Sequence of chain 1.B:
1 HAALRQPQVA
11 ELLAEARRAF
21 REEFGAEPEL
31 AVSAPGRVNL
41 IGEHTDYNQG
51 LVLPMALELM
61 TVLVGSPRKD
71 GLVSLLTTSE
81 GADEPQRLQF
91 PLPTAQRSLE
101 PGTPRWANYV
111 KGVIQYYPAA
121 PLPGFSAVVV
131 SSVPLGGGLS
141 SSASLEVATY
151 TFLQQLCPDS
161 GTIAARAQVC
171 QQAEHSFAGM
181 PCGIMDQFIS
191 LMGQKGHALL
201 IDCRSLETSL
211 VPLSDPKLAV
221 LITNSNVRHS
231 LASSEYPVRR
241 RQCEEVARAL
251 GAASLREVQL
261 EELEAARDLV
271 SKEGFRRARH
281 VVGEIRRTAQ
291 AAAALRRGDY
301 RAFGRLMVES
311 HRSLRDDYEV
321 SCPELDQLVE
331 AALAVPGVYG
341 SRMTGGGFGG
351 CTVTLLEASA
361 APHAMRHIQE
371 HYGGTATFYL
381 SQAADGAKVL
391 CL

This small molecule binds to this protein.
Small molecule (SMILES): OC[C@H]1O[C@@H](O)[C@H](O)[C@@H](O)[C@H]1O

Binding-site contacts:
Ligand atom C2 contacts residue CYS182 of chain 1.B at 4.3 Å (hydrophobic).
Ligand atom O3 contacts residue GLY183 of chain 1.B at 2.9 Å (h-bond).
Ligand atom O4 contacts residue GLY183 of chain 1.B at 4.2 Å.
Ligand atom O1 contacts residue ARG37 of chain 1.B at 4.3 Å.
Ligand atom C6 contacts residue GLY345 of chain 1.B at 4.0 Å.
Ligand atom C4 contacts residue ASP46 of chain 1.B at 3.2 Å.
Ligand atom O6 contacts residue HIS44 of chain 1.B at 2.6 Å (h-bond).
Ligand atom O1 contacts residue ASP186 of chain 1.B at 4.3 Å.
Ligand atom C3 contacts residue TYR236 of chain 1.B at 3.8 Å (hydrophobic).
Ligand atom O6 contacts residue GLY42 of chain 1.B at 4.1 Å.
Ligand atom C5 contacts residue GLY345 of chain 1.B at 4.3 Å.
Ligand atom O5 contacts residue GLY345 of chain 1.B at 3.7 Å.
Ligand atom O4 contacts residue ASP46 of chain 1.B at 3.0 Å (salt-bridge).
Ligand atom O4 contacts residue TYR236 of chain 1.B at 2.5 Å (h-bond).
Ligand atom C4 contacts residue TYR236 of chain 1.B at 3.7 Å (hydrophobic).
Ligand atom O3 contacts residue ASP46 of chain 1.B at 2.6 Å (salt-bridge).
Ligand atom C3 contacts residue ASP46 of chain 1.B at 3.4 Å.
Ligand atom O3 contacts residue CYS182 of chain 1.B at 3.9 Å.
Ligand atom O6 contacts residue GLU43 of chain 1.B at 2.4 Å (salt-bridge).
Ligand atom C1 contacts residue GLY346 of chain 1.B at 3.8 Å.
Ligand atom C2 contacts residue TYR236 of chain 1.B at 3.6 Å (hydrophobic).
Ligand atom O3 contacts residue TYR236 of chain 1.B at 3.6 Å (h-bond).
Ligand atom C6 contacts residue GLU43 of chain 1.B at 3.5 Å.
Ligand atom O5 contacts residue ARG37 of chain 1.B at 4.3 Å.
Ligand atom C2 contacts residue ASP186 of chain 1.B at 3.5 Å.
Ligand atom O1 contacts residue GLY346 of chain 1.B at 3.4 Å (h-bond).
Ligand atom C1 contacts residue ASP186 of chain 1.B at 3.8 Å.
Ligand atom O3 contacts residue ASP186 of chain 1.B at 4.2 Å.
Ligand atom O6 contacts residue GLY345 of chain 1.B at 4.1 Å.
Ligand atom O5 contacts residue GLY346 of chain 1.B at 3.4 Å (h-bond).
Ligand atom C3 contacts residue ASP186 of chain 1.B at 3.6 Å.
Ligand atom O1 contacts residue GLY345 of chain 1.B at 4.3 Å.
Ligand atom O2 contacts residue CYS182 of chain 1.B at 3.6 Å.
Ligand atom C5 contacts residue GLU43 of chain 1.B at 3.9 Å.
Ligand atom O5 contacts residue TYR236 of chain 1.B at 3.9 Å.
Ligand atom O2 contacts residue ASP186 of chain 1.B at 2.7 Å (salt-bridge).
Ligand atom O4 contacts residue TYR47 of chain 1.B at 3.6 Å.
Ligand atom C3 contacts residue GLY183 of chain 1.B at 4.2 Å.
Ligand atom C6 contacts residue HIS44 of chain 1.B at 3.3 Å.
Ligand atom C1 contacts residue ARG37 of chain 1.B at 3.8 Å.